Binding-site contacts:
Ligand atom C10 contacts residue PHE372 of chain 1.A at 3.8 Å (hydrophobic).
Ligand atom C18 contacts residue TYR159 of chain 1.A at 3.8 Å (hydrophobic).
Ligand atom C25 contacts residue MET273 of chain 1.A at 3.6 Å (hydrophobic).
Ligand atom O35 contacts residue ZN1 of chain 1.C at 3.5 Å.
Ligand atom O36 contacts residue HIS164 of chain 1.A at 3.1 Å (h-bond).
Ligand atom C17 contacts residue TYR159 of chain 1.A at 3.7 Å (hydrophobic).
Ligand atom C18 contacts residue ILE336 of chain 1.A at 3.9 Å (hydrophobic).
Ligand atom O15 contacts residue GLN369 of chain 1.A at 3.0 Å (h-bond).
Ligand atom C11 contacts residue GLN369 of chain 1.A at 3.8 Å.
Ligand atom C17 contacts residue ASN321 of chain 1.A at 3.4 Å.
Ligand atom C11 contacts residue MET357 of chain 1.A at 3.9 Å (hydrophobic).
Ligand atom O7 contacts residue PHE372 of chain 1.A at 3.4 Å.
Ligand atom C29 contacts residue MET273 of chain 1.A at 3.7 Å (hydrophobic).
Ligand atom C13 contacts residue ILE336 of chain 1.A at 3.8 Å (hydrophobic).
Ligand atom O36 contacts residue ASP318 of chain 1.A at 3.1 Å (salt-bridge).
Ligand atom O7 contacts residue MET357 of chain 1.A at 3.5 Å (h-bond).
Ligand atom C20 contacts residue TRP332 of chain 1.A at 3.9 Å (hydrophobic).
Ligand atom C3 contacts residue PHE372 of chain 1.A at 3.6 Å (hydrophobic).
Ligand atom C21 contacts residue GLN369 of chain 1.A at 3.9 Å.
Ligand atom O36 contacts residue HIS160 of chain 1.A at 3.3 Å (h-bond).
Ligand atom C33 contacts residue HIS160 of chain 1.A at 3.7 Å.
Ligand atom C11 contacts residue PHE372 of chain 1.A at 3.5 Å (hydrophobic).
Ligand atom C12 contacts residue GLN369 of chain 1.A at 3.9 Å.
Ligand atom O15 contacts residue ILE336 of chain 1.A at 3.6 Å.
Ligand atom O36 contacts residue TYR159 of chain 1.A at 3.7 Å.
Ligand atom O36 contacts residue ZN1 of chain 1.C at 2.3 Å.
Ligand atom C4 contacts residue PHE372 of chain 1.A at 3.4 Å (hydrophobic).
Ligand atom C21 contacts residue PRO322 of chain 1.A at 3.6 Å (hydrophobic).
Ligand atom O35 contacts residue MG1 of chain 1.D at 3.2 Å.
Ligand atom C34 contacts residue HIS160 of chain 1.A at 3.0 Å.
Ligand atom C3 contacts residue MET357 of chain 1.A at 3.6 Å (hydrophobic).
Ligand atom C8 contacts residue PHE372 of chain 1.A at 3.8 Å (hydrophobic).
Ligand atom C20 contacts residue GLN369 of chain 1.A at 3.8 Å.
Ligand atom C9 contacts residue PHE372 of chain 1.A at 3.7 Å (hydrophobic).
Ligand atom O36 contacts residue ASP201 of chain 1.A at 3.6 Å (salt-bridge).
Ligand atom C34 contacts residue ZN1 of chain 1.C at 3.2 Å.
Ligand atom C20 contacts residue THR333 of chain 1.A at 3.7 Å.
Ligand atom C31 contacts residue LEU319 of chain 1.A at 3.5 Å (hydrophobic).
Ligand atom O35 contacts residue HIS160 of chain 1.A at 2.8 Å (h-bond).
Ligand atom C5 contacts residue PHE372 of chain 1.A at 3.5 Å (hydrophobic).

The small molecule below binds the protein below.
Small molecule (SMILES): COc1c(O)cc2oc3cc4c(c(OC/C=C/C(=O)O)c3c(=O)c2c1CC=C(C)C)C=CC(C)(C)O4

Sequence of chain 1.A:
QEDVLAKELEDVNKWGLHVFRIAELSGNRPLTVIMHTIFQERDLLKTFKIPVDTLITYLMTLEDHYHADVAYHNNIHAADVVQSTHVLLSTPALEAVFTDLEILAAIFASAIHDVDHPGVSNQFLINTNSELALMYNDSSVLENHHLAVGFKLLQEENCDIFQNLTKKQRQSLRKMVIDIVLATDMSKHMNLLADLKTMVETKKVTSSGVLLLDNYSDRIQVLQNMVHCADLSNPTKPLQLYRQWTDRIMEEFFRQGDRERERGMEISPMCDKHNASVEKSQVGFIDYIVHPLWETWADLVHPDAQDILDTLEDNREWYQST